Sequence of chain 1.D:
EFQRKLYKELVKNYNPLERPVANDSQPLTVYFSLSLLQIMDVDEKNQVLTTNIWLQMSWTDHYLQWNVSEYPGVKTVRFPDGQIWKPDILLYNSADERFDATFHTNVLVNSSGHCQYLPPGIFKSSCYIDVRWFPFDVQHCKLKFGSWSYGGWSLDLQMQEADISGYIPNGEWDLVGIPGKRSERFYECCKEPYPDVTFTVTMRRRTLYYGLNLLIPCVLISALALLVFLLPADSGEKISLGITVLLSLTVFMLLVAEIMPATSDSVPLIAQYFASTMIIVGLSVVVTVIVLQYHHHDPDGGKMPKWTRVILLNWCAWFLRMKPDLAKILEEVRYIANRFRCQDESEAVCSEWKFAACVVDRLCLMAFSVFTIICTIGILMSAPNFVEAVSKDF

Binding-site contacts:
Ligand atom C3 contacts residue SER112 of chain 1.D at 3.8 Å.
Ligand atom C3 contacts residue HIS114 of chain 1.D at 4.3 Å.
Ligand atom O5 contacts residue HIS114 of chain 1.D at 3.5 Å.
Ligand atom C7 contacts residue HIS114 of chain 1.D at 3.7 Å.
Ligand atom C1 contacts residue ASN110 of chain 1.D at 1.5 Å.
Ligand atom O5 contacts residue SER112 of chain 1.D at 4.0 Å.
Ligand atom C4 contacts residue HIS114 of chain 1.D at 4.3 Å.
Ligand atom C5 contacts residue ASN110 of chain 1.D at 3.7 Å.
Ligand atom C8 contacts residue SER112 of chain 1.D at 4.2 Å.
Ligand atom C8 contacts residue ASN110 of chain 1.D at 4.5 Å.
Ligand atom C7 contacts residue SER111 of chain 1.D at 4.3 Å.
Ligand atom O7 contacts residue ASN110 of chain 1.D at 3.5 Å (h-bond).
Ligand atom C2 contacts residue SER112 of chain 1.D at 3.5 Å.
Ligand atom C8 contacts residue SER111 of chain 1.D at 3.2 Å.
Ligand atom C4 contacts residue ASN110 of chain 1.D at 4.3 Å.
Ligand atom N2 contacts residue SER112 of chain 1.D at 3.2 Å (h-bond).
Ligand atom C5 contacts residue SER112 of chain 1.D at 4.2 Å.
Ligand atom C7 contacts residue SER112 of chain 1.D at 4.3 Å.
Ligand atom O7 contacts residue HIS114 of chain 1.D at 3.4 Å (h-bond).
Ligand atom C6 contacts residue HIS114 of chain 1.D at 3.7 Å.
Ligand atom C2 contacts residue ASN110 of chain 1.D at 2.5 Å.
Ligand atom C8 contacts residue HIS114 of chain 1.D at 3.5 Å.
Ligand atom C1 contacts residue SER112 of chain 1.D at 3.0 Å.
Ligand atom O4 contacts residue HIS114 of chain 1.D at 4.3 Å.
Ligand atom C7 contacts residue ASN110 of chain 1.D at 3.4 Å.
Ligand atom C5 contacts residue HIS114 of chain 1.D at 3.3 Å.
Ligand atom C3 contacts residue ASN110 of chain 1.D at 3.9 Å.
Ligand atom O5 contacts residue ASN110 of chain 1.D at 2.4 Å (h-bond).
Ligand atom C1 contacts residue HIS114 of chain 1.D at 3.8 Å.
Ligand atom N2 contacts residue ASN110 of chain 1.D at 3.0 Å (h-bond).

The protein below binds the small molecule below.
Small molecule (SMILES): CC(=O)N[C@H]1[C@H](O[C@H]2[C@H](O)[C@@H](NC(C)=O)CO[C@@H]2CO)O[C@H](CO)[C@@H](O[C@@H]2O[C@H](CO)[C@@H](O)[C@H](O)[C@@H]2O)[C@@H]1O